Binding-site contacts:
Ligand atom N1 contacts residue TRP38 of chain 46.B at 3.3 Å.
Ligand atom C5 contacts residue TRP38 of chain 46.B at 3.7 Å (hydrophobic).
Ligand atom N7 contacts residue TRP38 of chain 46.B at 4.2 Å.
Ligand atom C4 contacts residue TRP38 of chain 46.B at 3.5 Å (hydrophobic).
Ligand atom N6 contacts residue TRP38 of chain 46.B at 4.0 Å.
Ligand atom N9 contacts residue TRP38 of chain 46.B at 3.7 Å.
Ligand atom C1' contacts residue TRP38 of chain 46.B at 4.0 Å (hydrophobic).
Ligand atom C6 contacts residue TRP38 of chain 46.B at 3.6 Å (hydrophobic).
Ligand atom C8 contacts residue TRP38 of chain 46.B at 4.3 Å (hydrophobic).
Ligand atom N6 contacts residue VAL30 of chain 13.A at 4.3 Å.
Ligand atom C2 contacts residue TRP38 of chain 46.B at 3.1 Å (hydrophobic).
Ligand atom O2' contacts residue TRP38 of chain 46.B at 4.2 Å.
Ligand atom N3 contacts residue TRP38 of chain 46.B at 3.2 Å.
Ligand atom O2' contacts residue HIS28 of chain 13.A at 3.2 Å (h-bond).

Sequence of chain 46.B:
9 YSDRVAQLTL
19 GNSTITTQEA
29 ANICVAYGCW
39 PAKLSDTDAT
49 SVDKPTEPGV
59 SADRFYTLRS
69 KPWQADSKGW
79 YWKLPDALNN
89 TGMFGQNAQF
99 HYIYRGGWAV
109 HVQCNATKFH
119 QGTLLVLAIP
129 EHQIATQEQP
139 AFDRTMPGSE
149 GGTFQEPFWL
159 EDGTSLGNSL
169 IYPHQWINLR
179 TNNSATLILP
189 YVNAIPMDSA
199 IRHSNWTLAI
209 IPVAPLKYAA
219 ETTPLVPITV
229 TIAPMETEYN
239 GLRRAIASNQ

Sequence of chain 13.A:
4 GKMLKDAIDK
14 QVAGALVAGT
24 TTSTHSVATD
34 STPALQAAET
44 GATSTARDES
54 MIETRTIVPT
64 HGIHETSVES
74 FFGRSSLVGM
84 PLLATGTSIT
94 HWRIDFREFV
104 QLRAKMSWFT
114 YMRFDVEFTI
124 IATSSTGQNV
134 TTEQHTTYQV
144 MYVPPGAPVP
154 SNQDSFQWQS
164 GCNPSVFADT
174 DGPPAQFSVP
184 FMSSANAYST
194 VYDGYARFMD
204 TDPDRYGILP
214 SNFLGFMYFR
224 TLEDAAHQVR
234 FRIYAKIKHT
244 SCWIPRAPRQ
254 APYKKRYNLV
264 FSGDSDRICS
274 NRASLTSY

This small molecule binds to this protein.
Small molecule (SMILES): Nc1ncnc2c1ncn2[C@@H]1O[C@H](COP(=O)=O)[C@@H](O[P](=O)(O)OC[C@H]2O[C@@H](n3ccc(=O)[nH]c3=O)[C@H](O)[C@@H]2O)[C@H]1O